Sequence of chain 25.G:
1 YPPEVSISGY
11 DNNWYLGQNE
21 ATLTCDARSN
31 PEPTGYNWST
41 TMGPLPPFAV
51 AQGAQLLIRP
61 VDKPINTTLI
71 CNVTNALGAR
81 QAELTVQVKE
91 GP

Binding-site contacts:
Ligand atom C7 contacts residue PRO64 of chain 25.G at 3.8 Å (hydrophobic).
Ligand atom O7 contacts residue PRO64 of chain 25.G at 3.9 Å.
Ligand atom C1 contacts residue ASN66 of chain 25.G at 1.4 Å.
Ligand atom N2 contacts residue ILE65 of chain 25.G at 4.4 Å.
Ligand atom O7 contacts residue ASN66 of chain 25.G at 4.3 Å.
Ligand atom C5 contacts residue ASN66 of chain 25.G at 3.5 Å.
Ligand atom C2 contacts residue ASN66 of chain 25.G at 2.2 Å.
Ligand atom C7 contacts residue ASN66 of chain 25.G at 4.0 Å.
Ligand atom C4 contacts residue ASN66 of chain 25.G at 4.0 Å.
Ligand atom N2 contacts residue ASN66 of chain 25.G at 2.8 Å (h-bond).
Ligand atom C8 contacts residue GLN87 of chain 25.G at 4.5 Å.
Ligand atom C3 contacts residue ASN66 of chain 25.G at 3.6 Å.
Ligand atom N2 contacts residue PRO64 of chain 25.G at 4.3 Å.
Ligand atom C8 contacts residue PRO64 of chain 25.G at 3.4 Å (hydrophobic).
Ligand atom O5 contacts residue ASN66 of chain 25.G at 2.2 Å (h-bond).

This protein binds this small molecule.
Small molecule (SMILES): CC(=O)N[C@H]1[C@H](O[C@H]2[C@H](O)[C@@H](NC(C)=O)CO[C@@H]2CO[C@@H]2O[C@@H](C)[C@@H](O)[C@@H](O)[C@@H]2O)O[C@H](CO)[C@@H](O[C@@H]2O[C@H](CO)[C@@H](O)[C@H](O)[C@@H]2O)[C@@H]1O